Sequence of chain 1.A:
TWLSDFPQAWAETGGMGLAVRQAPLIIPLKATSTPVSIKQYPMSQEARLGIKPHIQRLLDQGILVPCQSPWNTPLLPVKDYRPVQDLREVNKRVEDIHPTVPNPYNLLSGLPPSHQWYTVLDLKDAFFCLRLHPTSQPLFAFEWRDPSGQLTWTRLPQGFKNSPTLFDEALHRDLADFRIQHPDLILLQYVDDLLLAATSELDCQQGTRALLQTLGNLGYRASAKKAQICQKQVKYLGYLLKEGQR

This protein binds this small molecule.
Small molecule (SMILES): Cc1cn([C@H]2C[C@H](O[P](=O)(O)OC[C@H]3O[C@@H](n4cnc5c(N)ncnc54)C[C@@H]3O[P](=O)(O)OC[C@H]3O[C@@H](n4cnc5c(N)ncnc54)C[C@@H]3O[P](=O)(O)OC[C@H]3O[C@@H](n4cnc5c(=O)nc(N)[nH]c54)C[C@@H]3O)[C@@H](CO[P](=O)(O)O[C@H]3C[C@H](n4cnc5c(N)ncnc54)O[C@@H]3CO[P](=O)(O)O[C@H]3C[C@H](c4cnc(N)nc4N)O[C@@H]3CO[P](=O)(O)O[C@H]3C[C@H](c4cnc(N)nc4N)O[C@@H]3CO[P](=O)(O)O[C@H]3C[C@H](n4cnc5c(N)ncnc54)O[C@@H]3COP(=O)=O)O2)c(=O)[nH]c1=O

Binding-site contacts:
Ligand atom N6 contacts residue DA4 of chain 1.B at 3.4 Å (h-bond).
Ligand atom C2 contacts residue DA4 of chain 1.B at 3.4 Å.
Ligand atom O3' contacts residue GLY172 of chain 1.A at 2.9 Å (h-bond).
Ligand atom N1 contacts residue DT2 of chain 1.B at 2.8 Å (h-bond).
Ligand atom N2 contacts residue DT2 of chain 1.B at 3.4 Å (h-bond).
Ligand atom N1 contacts residue DX6 of chain 1.B at 3.5 Å (h-bond).
Ligand atom N3 contacts residue DX6 of chain 1.B at 3.0 Å (h-bond).
Ligand atom N3 contacts residue DX7 of chain 1.B at 3.0 Å (h-bond).
Ligand atom N6 contacts residue DT3 of chain 1.B at 3.1 Å (h-bond).
Ligand atom N1 contacts residue DT3 of chain 1.B at 2.8 Å (h-bond).
Ligand atom N1 contacts residue DT5 of chain 1.B at 3.0 Å (h-bond).
Ligand atom N1 contacts residue DC1 of chain 1.B at 2.8 Å (h-bond).
Ligand atom N2 contacts residue DC1 of chain 1.B at 2.8 Å (h-bond).
Ligand atom C6 contacts residue DT8 of chain 1.B at 3.2 Å.
Ligand atom N2 contacts residue DX6 of chain 1.B at 2.6 Å (h-bond).
Ligand atom C2 contacts residue DX6 of chain 1.B at 3.2 Å.
Ligand atom N1 contacts residue DA4 of chain 1.B at 3.4 Å (h-bond).
Ligand atom N1 contacts residue DT8 of chain 1.B at 2.7 Å (h-bond).
Ligand atom N2 contacts residue ASP95 of chain 1.A at 3.0 Å (salt-bridge).
Ligand atom N6 contacts residue DT8 of chain 1.B at 2.6 Å (h-bond).
Ligand atom N2 contacts residue DX7 of chain 1.B at 3.3 Å (h-bond).
Ligand atom C6 contacts residue DX7 of chain 1.B at 3.2 Å.
Ligand atom N3 contacts residue DA4 of chain 1.B at 3.0 Å (h-bond).
Ligand atom N4 contacts residue DX6 of chain 1.B at 3.2 Å (h-bond).
Ligand atom N4 contacts residue DX7 of chain 1.B at 2.7 Å (h-bond).
Ligand atom N6 contacts residue DX7 of chain 1.B at 2.8 Å (h-bond).
Ligand atom C2 contacts residue DT3 of chain 1.B at 3.4 Å.
Ligand atom O2 contacts residue DA4 of chain 1.B at 3.4 Å (h-bond).
Ligand atom O6 contacts residue DC1 of chain 1.B at 2.7 Å (h-bond).
Ligand atom O4 contacts residue DA4 of chain 1.B at 3.2 Å (h-bond).
Ligand atom O3' contacts residue LEU96 of chain 1.A at 3.0 Å (h-bond).
Ligand atom N6 contacts residue DT2 of chain 1.B at 3.0 Å (h-bond).
Ligand atom N6 contacts residue DC1 of chain 1.B at 3.4 Å (h-bond).
Ligand atom C2 contacts residue DT8 of chain 1.B at 3.4 Å.
Ligand atom N2 contacts residue ARG97 of chain 1.A at 3.2 Å (salt-bridge).
Ligand atom N1 contacts residue DX7 of chain 1.B at 3.5 Å (h-bond).
Ligand atom N6 contacts residue DT5 of chain 1.B at 3.0 Å (h-bond).
Ligand atom N3 contacts residue ASP95 of chain 1.A at 3.4 Å.
Ligand atom C2 contacts residue LEU80 of chain 1.A at 3.5 Å (hydrophobic).
Ligand atom C6 contacts residue LEU80 of chain 1.A at 3.3 Å (hydrophobic).